The small molecule below binds the protein below.
Small molecule (SMILES): CC=C=CCCCC(=O)OC[C@H]1O[C@H](O[C@]2(CO)O[C@H](CO)[C@@H](O)[C@@H]2O)[C@H](O)[C@@H](O)[C@@H]1O

Binding-site contacts:
Ligand atom O6 contacts residue PHE434 of chain 1.B at 4.1 Å.
Ligand atom C1 contacts residue PHE434 of chain 1.B at 4.2 Å (hydrophobic).
Ligand atom O3 contacts residue HIS438 of chain 1.B at 3.5 Å.
Ligand atom C2 contacts residue HIS438 of chain 1.B at 4.5 Å.
Ligand atom O1 contacts residue GLY600 of chain 1.B at 4.3 Å.
Ligand atom C7 contacts residue PHE434 of chain 1.B at 3.5 Å (hydrophobic).
Ligand atom C2 contacts residue ARG604 of chain 1.B at 3.9 Å.
Ligand atom C9 contacts residue PHE434 of chain 1.B at 4.5 Å (hydrophobic).
Ligand atom O2 contacts residue GLU597 of chain 1.B at 2.6 Å (salt-bridge).
Ligand atom C31 contacts residue PHE434 of chain 1.B at 3.8 Å (hydrophobic).
Ligand atom C31 contacts residue ARG604 of chain 1.B at 4.5 Å.
Ligand atom C11 contacts residue PHE434 of chain 1.B at 3.9 Å (hydrophobic).
Ligand atom C10 contacts residue TRP543 of chain 1.B at 3.9 Å (hydrophobic).
Ligand atom C2 contacts residue GLU597 of chain 1.B at 3.6 Å.
Ligand atom C2 contacts residue PHE434 of chain 1.B at 4.2 Å (hydrophobic).
Ligand atom O3 contacts residue GLU603 of chain 1.B at 4.1 Å.
Ligand atom O2 contacts residue ARG604 of chain 1.B at 4.0 Å.
Ligand atom C1 contacts residue ARG604 of chain 1.B at 3.7 Å.
Ligand atom C8 contacts residue PHE434 of chain 1.B at 3.6 Å (hydrophobic).
Ligand atom O3 contacts residue ARG604 of chain 1.B at 4.3 Å.
Ligand atom C4 contacts residue PHE434 of chain 1.B at 4.3 Å (hydrophobic).
Ligand atom C8 contacts residue TRP543 of chain 1.B at 3.8 Å (hydrophobic).
Ligand atom O2 contacts residue ARG604 of chain 1.B at 3.4 Å (salt-bridge).
Ligand atom O5 contacts residue PHE434 of chain 1.B at 4.1 Å.
Ligand atom O2 contacts residue HIS438 of chain 1.B at 4.5 Å.
Ligand atom C9 contacts residue TRP543 of chain 1.B at 4.0 Å (hydrophobic).
Ligand atom C3 contacts residue GLU597 of chain 1.B at 3.5 Å.
Ligand atom O4 contacts residue GLU603 of chain 1.B at 4.2 Å.
Ligand atom O1 contacts residue ARG604 of chain 1.B at 2.9 Å (salt-bridge).
Ligand atom C12 contacts residue PHE434 of chain 1.B at 4.1 Å (hydrophobic).
Ligand atom O3 contacts residue GLY600 of chain 1.B at 3.5 Å.
Ligand atom C1 contacts residue ARG604 of chain 1.B at 4.0 Å.
Ligand atom C3 contacts residue GLU603 of chain 1.B at 4.0 Å.
Ligand atom C2 contacts residue ARG604 of chain 1.B at 4.5 Å.
Ligand atom O3 contacts residue GLU597 of chain 1.B at 2.6 Å (salt-bridge).
Ligand atom C13 contacts residue PHE434 of chain 1.B at 4.2 Å (hydrophobic).
Ligand atom O3 contacts residue ARG437 of chain 1.B at 4.5 Å.
Ligand atom C10 contacts residue PHE434 of chain 1.B at 4.0 Å (hydrophobic).

Sequence of chain 1.B:
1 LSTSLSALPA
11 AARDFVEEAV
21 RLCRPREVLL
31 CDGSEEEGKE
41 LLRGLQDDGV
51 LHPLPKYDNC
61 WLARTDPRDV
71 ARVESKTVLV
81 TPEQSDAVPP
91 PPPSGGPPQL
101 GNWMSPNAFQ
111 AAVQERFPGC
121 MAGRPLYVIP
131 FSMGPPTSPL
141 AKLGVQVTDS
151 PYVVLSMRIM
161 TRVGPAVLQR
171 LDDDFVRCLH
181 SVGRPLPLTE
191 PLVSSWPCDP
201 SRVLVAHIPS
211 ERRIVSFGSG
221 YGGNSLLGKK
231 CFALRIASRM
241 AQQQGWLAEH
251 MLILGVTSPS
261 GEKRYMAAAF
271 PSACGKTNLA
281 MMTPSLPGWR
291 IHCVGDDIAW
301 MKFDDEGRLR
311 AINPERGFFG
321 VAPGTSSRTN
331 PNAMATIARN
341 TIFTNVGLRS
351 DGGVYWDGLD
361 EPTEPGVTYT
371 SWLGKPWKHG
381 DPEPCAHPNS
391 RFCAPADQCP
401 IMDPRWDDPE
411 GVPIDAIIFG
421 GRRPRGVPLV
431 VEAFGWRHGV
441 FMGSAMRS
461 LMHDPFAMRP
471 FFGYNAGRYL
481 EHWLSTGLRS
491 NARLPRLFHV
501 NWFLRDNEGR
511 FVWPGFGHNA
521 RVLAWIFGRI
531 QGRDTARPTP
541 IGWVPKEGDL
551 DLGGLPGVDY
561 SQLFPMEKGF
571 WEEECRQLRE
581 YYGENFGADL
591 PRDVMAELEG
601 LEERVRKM